Sequence of chain 1.A:
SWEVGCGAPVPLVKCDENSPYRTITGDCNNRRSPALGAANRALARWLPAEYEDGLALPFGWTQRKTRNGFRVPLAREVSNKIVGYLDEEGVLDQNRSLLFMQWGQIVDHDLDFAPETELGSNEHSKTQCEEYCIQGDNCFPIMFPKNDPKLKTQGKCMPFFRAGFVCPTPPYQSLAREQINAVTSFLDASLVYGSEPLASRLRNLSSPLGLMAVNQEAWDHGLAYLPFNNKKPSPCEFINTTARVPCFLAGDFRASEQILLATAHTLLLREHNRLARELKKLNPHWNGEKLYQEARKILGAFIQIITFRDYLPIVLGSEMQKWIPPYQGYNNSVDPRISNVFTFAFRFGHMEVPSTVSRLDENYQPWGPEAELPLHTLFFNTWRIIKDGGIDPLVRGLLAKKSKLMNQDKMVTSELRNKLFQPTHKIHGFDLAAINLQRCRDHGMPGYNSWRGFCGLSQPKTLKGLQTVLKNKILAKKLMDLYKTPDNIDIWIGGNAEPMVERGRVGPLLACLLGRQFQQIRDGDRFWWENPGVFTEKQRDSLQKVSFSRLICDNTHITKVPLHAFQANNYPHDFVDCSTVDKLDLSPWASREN

Binding-site contacts:
Ligand atom N1 contacts residue GLU258 of chain 1.A at 4.1 Å.
Ligand atom N3A contacts residue HEM1 of chain 1.F at 3.1 Å (h-bond).
Ligand atom N4 contacts residue GLN105 of chain 1.A at 4.0 Å.
Ligand atom N4 contacts residue HIS109 of chain 1.A at 3.5 Å.
Ligand atom N3A contacts residue GLN105 of chain 1.A at 3.3 Å (h-bond).
Ligand atom C3 contacts residue GLN105 of chain 1.A at 4.0 Å.
Ligand atom N4 contacts residue 3TR1 of chain 1.P at 4.3 Å.
Ligand atom C3 contacts residue GLU258 of chain 1.A at 4.3 Å.
Ligand atom N3A contacts residue HIS109 of chain 1.A at 2.7 Å (h-bond).
Ligand atom N4 contacts residue ARG255 of chain 1.A at 3.5 Å.
Ligand atom N1 contacts residue ARG255 of chain 1.A at 4.0 Å.
Ligand atom N2 contacts residue ARG255 of chain 1.A at 4.0 Å.
Ligand atom C5 contacts residue GLU258 of chain 1.A at 3.2 Å.
Ligand atom N2 contacts residue HEM1 of chain 1.F at 3.0 Å.
Ligand atom C3 contacts residue HEM1 of chain 1.F at 3.3 Å.
Ligand atom N1 contacts residue 3TR1 of chain 1.P at 3.7 Å.
Ligand atom C3 contacts residue HIS109 of chain 1.A at 3.3 Å.
Ligand atom N1 contacts residue HEM1 of chain 1.F at 3.4 Å.
Ligand atom N2 contacts residue HIS109 of chain 1.A at 4.2 Å.
Ligand atom N4 contacts residue GLU258 of chain 1.A at 3.3 Å.
Ligand atom C5 contacts residue 3TR1 of chain 1.P at 3.2 Å.
Ligand atom C5 contacts residue ARG255 of chain 1.A at 3.5 Å.
Ligand atom C5 contacts residue HEM1 of chain 1.F at 4.3 Å.
Ligand atom N4 contacts residue HEM1 of chain 1.F at 4.2 Å.
Ligand atom C3 contacts residue ARG255 of chain 1.A at 4.0 Å.

A small-molecule ligand and the protein it binds are described below.
Small molecule (SMILES): Nc1nc[nH]n1